The protein below binds the small molecule below.
Small molecule (SMILES): CC(=O)N[C@@H]1[C@@H](O)[C@H](O)[C@@H](CO)O[C@H]1O

Binding-site contacts:
Ligand atom O7 contacts residue ASN175 of chain 1.A at 3.6 Å.
Ligand atom C7 contacts residue ASN175 of chain 1.A at 3.4 Å.
Ligand atom O5 contacts residue ASN175 of chain 1.A at 2.8 Å (h-bond).
Ligand atom N2 contacts residue ASN175 of chain 1.A at 2.9 Å (h-bond).
Ligand atom C5 contacts residue ASN175 of chain 1.A at 4.0 Å.
Ligand atom C2 contacts residue ASN175 of chain 1.A at 2.7 Å.
Ligand atom C8 contacts residue ASN175 of chain 1.A at 4.3 Å.
Ligand atom C3 contacts residue ASN175 of chain 1.A at 4.0 Å.
Ligand atom C1 contacts residue ASN175 of chain 1.A at 1.7 Å.
Ligand atom O6 contacts residue ASN175 of chain 1.A at 4.2 Å.

Sequence of chain 1.A:
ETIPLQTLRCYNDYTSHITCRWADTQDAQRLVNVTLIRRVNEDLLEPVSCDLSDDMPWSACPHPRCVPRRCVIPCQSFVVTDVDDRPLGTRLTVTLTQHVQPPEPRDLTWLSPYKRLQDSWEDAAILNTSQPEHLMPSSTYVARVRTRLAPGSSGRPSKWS